Binding-site contacts:
Ligand atom C1 contacts residue TYR135 of chain 1.I at 3.5 Å (hydrophobic).
Ligand atom C8 contacts residue ASN118 of chain 1.I at 4.1 Å.
Ligand atom C1 contacts residue ASN118 of chain 1.I at 1.4 Å.
Ligand atom O5 contacts residue TYR135 of chain 1.I at 2.7 Å (h-bond).
Ligand atom C4 contacts residue ASN118 of chain 1.I at 4.2 Å.
Ligand atom O6 contacts residue TYR135 of chain 1.I at 3.8 Å.
Ligand atom O6 contacts residue THR102 of chain 1.I at 2.6 Å (h-bond).
Ligand atom C5 contacts residue THR102 of chain 1.I at 4.3 Å.
Ligand atom C5 contacts residue TYR135 of chain 1.I at 3.1 Å (hydrophobic).
Ligand atom C7 contacts residue ASN118 of chain 1.I at 3.3 Å.
Ligand atom O5 contacts residue ASN118 of chain 1.I at 2.4 Å (h-bond).
Ligand atom O7 contacts residue ASN118 of chain 1.I at 3.6 Å.
Ligand atom O7 contacts residue LYS133 of chain 1.I at 3.9 Å.
Ligand atom O5 contacts residue THR102 of chain 1.I at 3.7 Å.
Ligand atom C3 contacts residue ASN118 of chain 1.I at 3.7 Å.
Ligand atom C2 contacts residue ASN118 of chain 1.I at 2.4 Å.
Ligand atom C6 contacts residue TYR135 of chain 1.I at 3.1 Å (hydrophobic).
Ligand atom N2 contacts residue TYR135 of chain 1.I at 4.0 Å.
Ligand atom C8 contacts residue GLY289 of chain 1.I at 3.4 Å.
Ligand atom C6 contacts residue THR102 of chain 1.I at 3.7 Å.
Ligand atom O6 contacts residue SER120 of chain 1.I at 4.4 Å.
Ligand atom C8 contacts residue ILE291 of chain 1.I at 3.7 Å (hydrophobic).
Ligand atom C5 contacts residue ASN118 of chain 1.I at 3.6 Å.
Ligand atom C3 contacts residue TYR135 of chain 1.I at 3.4 Å (hydrophobic).
Ligand atom N2 contacts residue ASN118 of chain 1.I at 2.7 Å (h-bond).
Ligand atom O3 contacts residue TYR135 of chain 1.I at 3.9 Å.
Ligand atom O4 contacts residue TYR135 of chain 1.I at 3.8 Å.
Ligand atom C4 contacts residue TYR135 of chain 1.I at 4.3 Å (hydrophobic).
Ligand atom C2 contacts residue TYR135 of chain 1.I at 4.3 Å (hydrophobic).

Sequence of chain 1.I:
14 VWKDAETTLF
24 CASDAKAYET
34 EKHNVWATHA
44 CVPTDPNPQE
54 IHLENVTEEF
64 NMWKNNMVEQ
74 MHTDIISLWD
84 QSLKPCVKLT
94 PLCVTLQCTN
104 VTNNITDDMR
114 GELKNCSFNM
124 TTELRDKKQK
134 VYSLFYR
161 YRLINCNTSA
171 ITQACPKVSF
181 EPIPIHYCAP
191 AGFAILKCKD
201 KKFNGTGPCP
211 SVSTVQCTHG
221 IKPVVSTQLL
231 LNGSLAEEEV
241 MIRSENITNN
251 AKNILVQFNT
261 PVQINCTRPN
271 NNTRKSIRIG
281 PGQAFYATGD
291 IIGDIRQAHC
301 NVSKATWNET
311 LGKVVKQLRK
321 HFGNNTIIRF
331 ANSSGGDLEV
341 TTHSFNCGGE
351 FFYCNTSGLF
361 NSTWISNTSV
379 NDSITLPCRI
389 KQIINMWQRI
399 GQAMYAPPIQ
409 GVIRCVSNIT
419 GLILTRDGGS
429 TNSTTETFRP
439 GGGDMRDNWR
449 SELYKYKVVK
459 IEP

A small-molecule ligand and the protein it binds are described below.
Small molecule (SMILES): CC(=O)N[C@H]1[C@H](O[C@H]2[C@H](O)[C@@H](NC(C)=O)CO[C@@H]2CO)O[C@H](CO)[C@@H](O[C@@H]2O[C@H](CO[C@H]3O[C@H](CO[C@H]4O[C@H](CO)[C@@H](O)[C@H](O)[C@@H]4O)[C@@H](O)[C@H](O[C@H]4O[C@H](CO)[C@@H](O)[C@H](O)[C@@H]4O)[C@@H]3O)[C@@H](O)[C@H](O[C@H]3O[C@H](CO)[C@@H](O)[C@H](O)[C@@H]3O)[C@@H]2O)[C@@H]1O